This protein binds this small molecule.
Small molecule (SMILES): CCC[C@@H]1C[C@@H](C(=O)N[C@@H]([C@H]2O[C@H](SC)[C@H](O)[C@@H](O)[C@H]2O)[C@@H](C)O)N(C)C1

Sequence of chain 1.A:
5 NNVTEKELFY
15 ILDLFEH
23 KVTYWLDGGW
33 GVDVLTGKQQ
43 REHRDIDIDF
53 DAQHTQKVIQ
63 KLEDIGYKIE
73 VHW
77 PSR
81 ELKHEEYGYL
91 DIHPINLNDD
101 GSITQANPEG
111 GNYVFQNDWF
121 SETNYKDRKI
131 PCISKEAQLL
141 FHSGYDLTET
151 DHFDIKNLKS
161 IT

Sequence of chain 1.B:
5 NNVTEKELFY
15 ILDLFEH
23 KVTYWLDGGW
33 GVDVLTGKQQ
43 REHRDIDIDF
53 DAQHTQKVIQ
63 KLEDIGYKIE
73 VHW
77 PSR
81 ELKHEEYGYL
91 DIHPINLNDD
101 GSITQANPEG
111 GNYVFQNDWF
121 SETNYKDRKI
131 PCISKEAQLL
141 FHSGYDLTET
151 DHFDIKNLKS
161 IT

Binding-site contacts:
Ligand atom C14 contacts residue ASP51 of chain 1.A at 3.7 Å.
Ligand atom C14 contacts residue ASP29 of chain 1.A at 3.8 Å.
Ligand atom C6 contacts residue GLY31 of chain 1.A at 3.6 Å.
Ligand atom S1 contacts residue GLY30 of chain 1.A at 3.7 Å.
Ligand atom N2 contacts residue ASP29 of chain 1.A at 3.8 Å.
Ligand atom N2 contacts residue TYR145 of chain 1.B at 2.9 Å (h-bond).
Ligand atom C11 contacts residue TYR145 of chain 1.B at 3.9 Å (hydrophobic).
Ligand atom C15 contacts residue ASP51 of chain 1.A at 3.7 Å.
Ligand atom O8 contacts residue GLN138 of chain 1.A at 2.8 Å (h-bond).
Ligand atom O9 contacts residue PHE141 of chain 1.A at 3.7 Å.
Ligand atom C2 contacts residue ASP49 of chain 1.A at 3.8 Å.
Ligand atom C17 contacts residue PHE120 of chain 1.A at 3.7 Å (hydrophobic).
Ligand atom C18 contacts residue TRP119 of chain 1.A at 3.8 Å (hydrophobic).
Ligand atom C17 contacts residue PHE141 of chain 1.A at 3.8 Å (hydrophobic).
Ligand atom C16 contacts residue PHE120 of chain 1.A at 3.9 Å (hydrophobic).
Ligand atom C12 contacts residue PHE141 of chain 1.A at 3.7 Å (hydrophobic).
Ligand atom C2 contacts residue MG1 of chain 1.D at 3.6 Å.
Ligand atom C13 contacts residue TYR145 of chain 1.B at 3.7 Å (hydrophobic).
Ligand atom O8 contacts residue ASP29 of chain 1.A at 3.1 Å (salt-bridge).
Ligand atom C15 contacts residue HIS93 of chain 1.A at 3.3 Å.
Ligand atom C9 contacts residue GLN138 of chain 1.A at 3.5 Å.
Ligand atom O4 contacts residue MG1 of chain 1.D at 2.7 Å.
Ligand atom C1 contacts residue MG1 of chain 1.D at 3.6 Å.
Ligand atom C9 contacts residue PHE141 of chain 1.A at 3.9 Å (hydrophobic).
Ligand atom C14 contacts residue TYR145 of chain 1.B at 3.3 Å (hydrophobic).
Ligand atom N1 contacts residue ASP29 of chain 1.A at 2.8 Å (salt-bridge).
Ligand atom C18 contacts residue ALA137 of chain 1.A at 3.8 Å (hydrophobic).
Ligand atom C8 contacts residue ASP29 of chain 1.A at 3.5 Å.
Ligand atom C9 contacts residue HIS142 of chain 1.A at 3.8 Å.
Ligand atom C15 contacts residue TYR145 of chain 1.B at 3.1 Å (hydrophobic).
Ligand atom C11 contacts residue ASP29 of chain 1.A at 3.0 Å.
Ligand atom C8 contacts residue GLN138 of chain 1.A at 3.4 Å.
Ligand atom C10 contacts residue ASP29 of chain 1.A at 3.7 Å.
Ligand atom O9 contacts residue TYR145 of chain 1.B at 3.5 Å (h-bond).
Ligand atom C6 contacts residue GLY30 of chain 1.A at 3.8 Å.
Ligand atom C12 contacts residue ASP29 of chain 1.A at 3.5 Å.
Ligand atom S1 contacts residue MG1 of chain 1.D at 3.4 Å.
Ligand atom C18 contacts residue ILE133 of chain 1.A at 3.9 Å (hydrophobic).
Ligand atom O8 contacts residue GLY30 of chain 1.A at 3.4 Å (h-bond).
Ligand atom C7 contacts residue ASP29 of chain 1.A at 3.7 Å.